Binding-site contacts:
Ligand atom C2 contacts residue GLY339 of chain 1.B at 3.7 Å.
Ligand atom BR2 contacts residue ILE340 of chain 1.B at 4.0 Å.
Ligand atom C2 contacts residue ALA132 of chain 1.B at 3.2 Å (hydrophobic).
Ligand atom C1 contacts residue GLY339 of chain 1.B at 3.1 Å.
Ligand atom C2 contacts residue PHE341 of chain 1.B at 3.2 Å (hydrophobic).
Ligand atom C1 contacts residue SER91 of chain 1.B at 4.3 Å.
Ligand atom BR2 contacts residue GLY130 of chain 1.B at 3.3 Å.
Ligand atom O2 contacts residue ILE93 of chain 1.B at 3.7 Å.
Ligand atom O1 contacts residue ILE93 of chain 1.B at 4.3 Å.
Ligand atom O2 contacts residue TYR429 of chain 1.B at 3.9 Å.
Ligand atom C1 contacts residue ILE340 of chain 1.B at 3.3 Å (hydrophobic).
Ligand atom BR2 contacts residue ALA132 of chain 1.B at 3.3 Å.
Ligand atom O2 contacts residue SER91 of chain 1.B at 3.3 Å (h-bond).
Ligand atom C2 contacts residue GLY133 of chain 1.B at 3.0 Å.
Ligand atom O2 contacts residue GLY339 of chain 1.B at 3.1 Å.
Ligand atom O1 contacts residue GLY339 of chain 1.B at 3.5 Å.
Ligand atom BR2 contacts residue ALA342 of chain 1.B at 3.7 Å.
Ligand atom C2 contacts residue ILE340 of chain 1.B at 4.0 Å (hydrophobic).
Ligand atom C2 contacts residue ALA342 of chain 1.B at 4.3 Å (hydrophobic).
Ligand atom O2 contacts residue ALA132 of chain 1.B at 4.4 Å.
Ligand atom BR2 contacts residue GLY133 of chain 1.B at 3.9 Å.
Ligand atom O1 contacts residue ILE340 of chain 1.B at 2.8 Å (h-bond).
Ligand atom C1 contacts residue TYR429 of chain 1.B at 3.5 Å (hydrophobic).
Ligand atom BR2 contacts residue ARG131 of chain 1.B at 3.8 Å.
Ligand atom C1 contacts residue PHE341 of chain 1.B at 3.5 Å (hydrophobic).
Ligand atom O2 contacts residue GLY133 of chain 1.B at 3.0 Å.
Ligand atom BR2 contacts residue PHE341 of chain 1.B at 4.0 Å.
Ligand atom O1 contacts residue PHE341 of chain 1.B at 2.8 Å (h-bond).
Ligand atom O1 contacts residue TYR429 of chain 1.B at 2.7 Å (h-bond).
Ligand atom O2 contacts residue PRO134 of chain 1.B at 4.2 Å.
Ligand atom C1 contacts residue ILE93 of chain 1.B at 4.0 Å (hydrophobic).
Ligand atom BR2 contacts residue GLY339 of chain 1.B at 3.5 Å.
Ligand atom C1 contacts residue GLY133 of chain 1.B at 3.5 Å.
Ligand atom O2 contacts residue ILE340 of chain 1.B at 3.9 Å.

The small molecule below binds the protein below.
Small molecule (SMILES): O=C(O)CBr

Sequence of chain 1.B:
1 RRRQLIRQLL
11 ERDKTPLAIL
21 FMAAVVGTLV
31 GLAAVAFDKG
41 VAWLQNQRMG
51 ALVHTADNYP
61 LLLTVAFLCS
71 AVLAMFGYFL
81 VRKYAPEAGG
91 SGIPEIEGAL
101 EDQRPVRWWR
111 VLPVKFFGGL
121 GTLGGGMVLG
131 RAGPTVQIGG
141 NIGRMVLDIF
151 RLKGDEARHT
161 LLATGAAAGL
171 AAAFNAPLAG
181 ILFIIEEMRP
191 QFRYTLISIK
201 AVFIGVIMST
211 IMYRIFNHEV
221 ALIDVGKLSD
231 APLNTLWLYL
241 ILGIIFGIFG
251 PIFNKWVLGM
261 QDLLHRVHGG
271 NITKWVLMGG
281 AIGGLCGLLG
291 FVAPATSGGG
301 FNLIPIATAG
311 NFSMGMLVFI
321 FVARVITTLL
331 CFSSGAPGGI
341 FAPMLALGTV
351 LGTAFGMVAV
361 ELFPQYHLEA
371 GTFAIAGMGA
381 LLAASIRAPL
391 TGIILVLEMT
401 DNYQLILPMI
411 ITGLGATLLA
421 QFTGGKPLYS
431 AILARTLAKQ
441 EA